Sequence of chain 1.A:
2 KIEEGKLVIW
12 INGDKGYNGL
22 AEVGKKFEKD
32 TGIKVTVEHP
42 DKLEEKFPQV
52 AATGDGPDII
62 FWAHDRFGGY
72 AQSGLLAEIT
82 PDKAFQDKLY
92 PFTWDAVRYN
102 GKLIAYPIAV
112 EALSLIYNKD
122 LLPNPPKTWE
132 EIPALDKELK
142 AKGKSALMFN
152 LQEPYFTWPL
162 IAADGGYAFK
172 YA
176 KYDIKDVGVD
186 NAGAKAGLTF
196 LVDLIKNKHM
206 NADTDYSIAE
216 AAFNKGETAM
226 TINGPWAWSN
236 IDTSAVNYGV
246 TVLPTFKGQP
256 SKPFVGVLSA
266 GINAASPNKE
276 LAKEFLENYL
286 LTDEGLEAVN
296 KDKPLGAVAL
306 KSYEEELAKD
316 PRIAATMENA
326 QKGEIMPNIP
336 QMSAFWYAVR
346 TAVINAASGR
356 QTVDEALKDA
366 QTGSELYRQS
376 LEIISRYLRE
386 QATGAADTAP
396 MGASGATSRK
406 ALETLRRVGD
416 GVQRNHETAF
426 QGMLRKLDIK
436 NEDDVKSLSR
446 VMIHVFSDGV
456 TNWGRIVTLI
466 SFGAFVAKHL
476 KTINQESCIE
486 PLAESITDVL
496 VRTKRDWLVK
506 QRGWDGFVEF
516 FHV

The protein below binds the small molecule below.
Small molecule (SMILES): Cc1c(-c2c(-c3ccc(F)cc3)sc3ncnc(O[C@H](Cc4ccccc4OCc4cnccn4)C(=O)O)c23)ccc(OCCN2CCN(C)CC2)c1Cl

Binding-site contacts:
Ligand atom C23 contacts residue THR463 of chain 1.A at 3.5 Å.
Ligand atom C37 contacts residue MET428 of chain 1.A at 3.5 Å (hydrophobic).
Ligand atom C27 contacts residue HIS421 of chain 1.A at 3.5 Å.
Ligand atom C38 contacts residue VAL450 of chain 1.A at 3.8 Å (hydrophobic).
Ligand atom C6 contacts residue MET428 of chain 1.A at 3.7 Å (hydrophobic).
Ligand atom C34 contacts residue PHE467 of chain 1.A at 3.6 Å (hydrophobic).
Ligand atom C36 contacts residue VAL446 of chain 1.A at 3.7 Å (hydrophobic).
Ligand atom C28 contacts residue PHE425 of chain 1.A at 3.6 Å (hydrophobic).
Ligand atom N5 contacts residue ARG460 of chain 1.A at 3.7 Å.
Ligand atom F1 contacts residue MET428 of chain 1.A at 3.7 Å.
Ligand atom C25 contacts residue ASN457 of chain 1.A at 3.7 Å.
Ligand atom O3 contacts residue THR463 of chain 1.A at 3.5 Å (h-bond).
Ligand atom C32 contacts residue PHE451 of chain 1.A at 3.7 Å (hydrophobic).
Ligand atom N6 contacts residue PHE451 of chain 1.A at 3.5 Å.
Ligand atom C22 contacts residue THR463 of chain 1.A at 3.3 Å.
Ligand atom C24 contacts residue GLY459 of chain 1.A at 3.7 Å.
Ligand atom C39 contacts residue ALA424 of chain 1.A at 3.8 Å (hydrophobic).
Ligand atom C31 contacts residue ARG460 of chain 1.A at 3.4 Å.
Ligand atom C9 contacts residue PHE467 of chain 1.A at 3.5 Å (hydrophobic).
Ligand atom CL1 contacts residue ALA424 of chain 1.A at 3.4 Å.
Ligand atom F1 contacts residue LEU432 of chain 1.A at 3.3 Å.
Ligand atom O4 contacts residue ARG460 of chain 1.A at 3.0 Å (salt-bridge).
Ligand atom N4 contacts residue ARG460 of chain 1.A at 3.7 Å.
Ligand atom C34 contacts residue MET447 of chain 1.A at 3.5 Å (hydrophobic).
Ligand atom F1 contacts residue VAL446 of chain 1.A at 3.4 Å.
Ligand atom C28 contacts residue HIS421 of chain 1.A at 3.4 Å.
Ligand atom C32 contacts residue ARG460 of chain 1.A at 3.3 Å.
Ligand atom N6 contacts residue LEU464 of chain 1.A at 3.7 Å.
Ligand atom C27 contacts residue THR463 of chain 1.A at 3.8 Å.
Ligand atom F1 contacts residue LEU443 of chain 1.A at 3.7 Å.
Ligand atom C35 contacts residue LEU443 of chain 1.A at 3.3 Å (hydrophobic).
Ligand atom O5 contacts residue ARG460 of chain 1.A at 3.0 Å (salt-bridge).
Ligand atom C17 contacts residue THR463 of chain 1.A at 3.5 Å.
Ligand atom C21 contacts residue THR463 of chain 1.A at 3.6 Å.
Ligand atom C13 contacts residue VAL450 of chain 1.A at 3.8 Å (hydrophobic).
Ligand atom O2 contacts residue THR463 of chain 1.A at 3.5 Å.
Ligand atom N5 contacts residue THR463 of chain 1.A at 3.5 Å.
Ligand atom C35 contacts residue PHE467 of chain 1.A at 3.6 Å (hydrophobic).
Ligand atom C35 contacts residue MET447 of chain 1.A at 3.7 Å (hydrophobic).
Ligand atom CL1 contacts residue MET428 of chain 1.A at 3.6 Å.